This protein binds this small molecule.
Small molecule (SMILES): OCCNCc1cccc(Br)c1

Sequence of chain 1.B:
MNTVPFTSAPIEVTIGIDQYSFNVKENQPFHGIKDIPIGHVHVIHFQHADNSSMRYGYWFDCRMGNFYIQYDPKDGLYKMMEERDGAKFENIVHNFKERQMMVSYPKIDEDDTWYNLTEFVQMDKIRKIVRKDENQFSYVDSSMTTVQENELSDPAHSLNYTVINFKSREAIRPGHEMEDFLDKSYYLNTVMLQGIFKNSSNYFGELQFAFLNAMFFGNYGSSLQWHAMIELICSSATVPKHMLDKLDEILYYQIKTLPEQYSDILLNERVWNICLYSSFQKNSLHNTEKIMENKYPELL

Binding-site contacts:
Ligand atom O contacts residue LYS92 of chain 1.B at 3.9 Å.
Ligand atom C4 contacts residue THR11 of chain 1.B at 4.2 Å.
Ligand atom N contacts residue GLU87 of chain 1.B at 3.9 Å.
Ligand atom C2 contacts residue GLU87 of chain 1.B at 4.3 Å.
Ligand atom C contacts residue TYR72 of chain 1.B at 3.9 Å (hydrophobic).
Ligand atom C4 contacts residue TYR72 of chain 1.B at 3.6 Å (hydrophobic).
Ligand atom C5 contacts residue ILE96 of chain 1.B at 4.0 Å (hydrophobic).
Ligand atom BR contacts residue PRO9 of chain 1.B at 3.7 Å.
Ligand atom C6 contacts residue GLN74 of chain 1.B at 4.4 Å.
Ligand atom C1 contacts residue TYR72 of chain 1.B at 3.7 Å (hydrophobic).
Ligand atom BR contacts residue PHE10 of chain 1.B at 3.5 Å.
Ligand atom BR contacts residue ILE96 of chain 1.B at 4.2 Å.
Ligand atom C6 contacts residue TYR72 of chain 1.B at 3.3 Å (hydrophobic).
Ligand atom C1 contacts residue GLU87 of chain 1.B at 3.4 Å.
Ligand atom C7 contacts residue LYS92 of chain 1.B at 4.3 Å.
Ligand atom C5 contacts residue PRO9 of chain 1.B at 4.0 Å (hydrophobic).
Ligand atom C6 contacts residue GLU87 of chain 1.B at 4.2 Å.
Ligand atom N contacts residue TYR72 of chain 1.B at 4.5 Å.
Ligand atom C3 contacts residue TYR72 of chain 1.B at 3.4 Å (hydrophobic).
Ligand atom C2 contacts residue TYR72 of chain 1.B at 3.4 Å (hydrophobic).
Ligand atom C5 contacts residue PHE93 of chain 1.B at 4.1 Å (hydrophobic).
Ligand atom BR contacts residue TYR72 of chain 1.B at 4.2 Å.
Ligand atom BR contacts residue PHE100 of chain 1.B at 3.9 Å.
Ligand atom C4 contacts residue ILE96 of chain 1.B at 4.3 Å (hydrophobic).
Ligand atom C6 contacts residue THR11 of chain 1.B at 4.5 Å.
Ligand atom N contacts residue LYS92 of chain 1.B at 4.3 Å.
Ligand atom C3 contacts residue THR11 of chain 1.B at 3.5 Å.
Ligand atom C contacts residue PHE93 of chain 1.B at 3.9 Å (hydrophobic).
Ligand atom C5 contacts residue TYR72 of chain 1.B at 3.8 Å (hydrophobic).
Ligand atom C contacts residue GLU87 of chain 1.B at 4.0 Å.
Ligand atom C8 contacts residue LYS92 of chain 1.B at 3.1 Å.
Ligand atom BR contacts residue THR11 of chain 1.B at 3.6 Å.
Ligand atom C2 contacts residue THR11 of chain 1.B at 4.5 Å.